Binding-site contacts:
Ligand atom C8 contacts residue ASN77 of chain 1.A at 4.4 Å.
Ligand atom C8 contacts residue GLU76 of chain 1.A at 3.5 Å.
Ligand atom C6 contacts residue ASN77 of chain 1.A at 4.2 Å.
Ligand atom C1 contacts residue TRP136 of chain 1.A at 3.9 Å (hydrophobic).
Ligand atom C4 contacts residue ASN77 of chain 1.A at 4.2 Å.
Ligand atom C8 contacts residue LYS75 of chain 1.A at 3.2 Å.
Ligand atom O7 contacts residue ASN77 of chain 1.A at 3.0 Å (h-bond).
Ligand atom C7 contacts residue ASN77 of chain 1.A at 3.2 Å.
Ligand atom C6 contacts residue TRP136 of chain 1.A at 3.9 Å (hydrophobic).
Ligand atom N2 contacts residue ASN77 of chain 1.A at 3.0 Å (h-bond).
Ligand atom C4 contacts residue TRP136 of chain 1.A at 4.1 Å (hydrophobic).
Ligand atom C3 contacts residue ASN77 of chain 1.A at 3.8 Å.
Ligand atom N2 contacts residue TRP136 of chain 1.A at 4.2 Å.
Ligand atom C2 contacts residue ASN77 of chain 1.A at 2.5 Å.
Ligand atom C8 contacts residue TRP136 of chain 1.A at 4.1 Å (hydrophobic).
Ligand atom O5 contacts residue TRP136 of chain 1.A at 4.1 Å.
Ligand atom C3 contacts residue TRP136 of chain 1.A at 3.9 Å (hydrophobic).
Ligand atom C5 contacts residue ASN77 of chain 1.A at 3.7 Å.
Ligand atom C1 contacts residue ASN77 of chain 1.A at 1.4 Å.
Ligand atom C7 contacts residue LYS75 of chain 1.A at 3.9 Å.
Ligand atom O4 contacts residue TRP136 of chain 1.A at 3.7 Å.
Ligand atom C5 contacts residue TRP136 of chain 1.A at 3.6 Å (hydrophobic).
Ligand atom C2 contacts residue TRP136 of chain 1.A at 4.4 Å (hydrophobic).
Ligand atom N2 contacts residue LYS75 of chain 1.A at 3.8 Å.
Ligand atom O5 contacts residue ASN77 of chain 1.A at 2.4 Å (h-bond).

A small-molecule ligand and the protein it binds are described below.
Small molecule (SMILES): CC(=O)N[C@H]1[C@H](O[C@H]2[C@H](O)[C@@H](NC(C)=O)CO[C@@H]2CO[C@@H]2O[C@@H](C)[C@@H](O)[C@@H](O)[C@@H]2O)O[C@H](CO)[C@@H](O)[C@@H]1O

Sequence of chain 1.A:
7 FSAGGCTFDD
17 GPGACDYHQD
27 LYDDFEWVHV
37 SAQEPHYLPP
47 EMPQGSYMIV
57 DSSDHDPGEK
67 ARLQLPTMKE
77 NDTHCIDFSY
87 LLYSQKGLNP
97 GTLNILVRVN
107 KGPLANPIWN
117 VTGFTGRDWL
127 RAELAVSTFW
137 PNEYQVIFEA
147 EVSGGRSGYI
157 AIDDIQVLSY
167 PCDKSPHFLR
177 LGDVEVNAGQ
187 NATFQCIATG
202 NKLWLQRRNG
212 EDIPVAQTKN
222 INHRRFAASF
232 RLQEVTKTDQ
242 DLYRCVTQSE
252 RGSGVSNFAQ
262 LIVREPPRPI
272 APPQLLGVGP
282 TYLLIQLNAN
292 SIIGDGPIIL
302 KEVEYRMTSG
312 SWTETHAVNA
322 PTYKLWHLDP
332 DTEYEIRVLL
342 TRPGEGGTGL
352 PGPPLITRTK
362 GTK